The small molecule below binds the protein below.
Small molecule (SMILES): COC(=O)[C@@H]1c2cc3c(c(O)c2[C@@H](O[C@H]2C[C@H](O)[C@@H](O)[C@H](C)O2)C[C@]1(C)O)C(=O)c1c(O)cc2c(c1C3=O)O[C@H]1C[C@H](N(C)C)[C@H](O)[C@]2(C)O1

Binding-site contacts:
Ligand atom CAD contacts residue GLU124 of chain 1.C at 3.1 Å.
Ligand atom OAJ contacts residue TRP192 of chain 1.C at 3.3 Å.
Ligand atom CBB contacts residue TRP76 of chain 1.C at 3.6 Å (hydrophobic).
Ligand atom OAJ contacts residue HIS142 of chain 1.C at 3.5 Å.
Ligand atom CBB contacts residue TRP192 of chain 1.C at 3.6 Å (hydrophobic).
Ligand atom CBA contacts residue TRP192 of chain 1.C at 3.6 Å (hydrophobic).
Ligand atom CAF contacts residue ASP144 of chain 1.C at 3.3 Å.
Ligand atom CAA contacts residue TRP192 of chain 1.C at 3.8 Å (hydrophobic).
Ligand atom CBI contacts residue TRP192 of chain 1.C at 3.7 Å (hydrophobic).
Ligand atom CBA contacts residue TRP76 of chain 1.C at 3.7 Å (hydrophobic).
Ligand atom CAS contacts residue GLU124 of chain 1.C at 3.6 Å.
Ligand atom NBV contacts residue GLU124 of chain 1.C at 2.5 Å (salt-bridge).
Ligand atom OAN contacts residue GLU124 of chain 1.C at 3.2 Å (salt-bridge).
Ligand atom OAY contacts residue LYS122 of chain 1.C at 3.6 Å.
Ligand atom OAH contacts residue PHE257 of chain 1.C at 3.1 Å.
Ligand atom CBH contacts residue TRP192 of chain 1.C at 3.3 Å (hydrophobic).
Ligand atom CAC contacts residue GLU124 of chain 1.C at 3.2 Å.
Ligand atom CBJ contacts residue TRP192 of chain 1.C at 3.5 Å (hydrophobic).
Ligand atom OAM contacts residue SER78 of chain 1.C at 2.6 Å (h-bond).
Ligand atom CAC contacts residue MET84 of chain 1.C at 3.7 Å (hydrophobic).
Ligand atom CBH contacts residue TRP76 of chain 1.C at 3.3 Å (hydrophobic).
Ligand atom OAM contacts residue ALA80 of chain 1.C at 3.8 Å.
Ligand atom OAK contacts residue TRP192 of chain 1.C at 3.5 Å (h-bond).
Ligand atom OAY contacts residue LEU258 of chain 1.C at 3.7 Å.
Ligand atom OAV contacts residue PHE257 of chain 1.C at 3.7 Å.
Ligand atom CAS contacts residue TYR86 of chain 1.C at 3.4 Å (hydrophobic).
Ligand atom OAI contacts residue TRP192 of chain 1.C at 3.2 Å (h-bond).
Ligand atom CAC contacts residue TYR86 of chain 1.C at 3.6 Å (hydrophobic).
Ligand atom CAT contacts residue GLY77 of chain 1.C at 3.5 Å.
Ligand atom OAN contacts residue LYS122 of chain 1.C at 2.7 Å (salt-bridge).
Ligand atom CAE contacts residue GLY77 of chain 1.C at 3.6 Å.
Ligand atom OAI contacts residue TRP76 of chain 1.C at 3.5 Å.
Ligand atom CBT contacts residue GLU124 of chain 1.C at 3.7 Å.
Ligand atom CBK contacts residue TRP76 of chain 1.C at 3.5 Å (hydrophobic).
Ligand atom CBL contacts residue TRP192 of chain 1.C at 3.8 Å (hydrophobic).
Ligand atom CBJ contacts residue TRP76 of chain 1.C at 3.4 Å (hydrophobic).
Ligand atom CBG contacts residue TRP192 of chain 1.C at 3.8 Å (hydrophobic).
Ligand atom CBI contacts residue TRP76 of chain 1.C at 3.7 Å (hydrophobic).
Ligand atom CAP contacts residue ASP144 of chain 1.C at 3.4 Å.
Ligand atom CBK contacts residue TRP192 of chain 1.C at 3.4 Å (hydrophobic).

Sequence of chain 1.C:
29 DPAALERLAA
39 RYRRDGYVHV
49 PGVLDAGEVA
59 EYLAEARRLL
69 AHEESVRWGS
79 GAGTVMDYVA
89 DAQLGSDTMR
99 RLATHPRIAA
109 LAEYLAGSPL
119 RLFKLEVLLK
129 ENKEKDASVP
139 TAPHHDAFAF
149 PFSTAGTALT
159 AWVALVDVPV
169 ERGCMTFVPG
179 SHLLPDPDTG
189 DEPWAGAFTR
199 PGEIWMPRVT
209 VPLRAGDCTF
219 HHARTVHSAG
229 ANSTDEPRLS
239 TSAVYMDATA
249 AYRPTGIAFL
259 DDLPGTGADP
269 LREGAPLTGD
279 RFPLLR